Sequence of chain 1.A:
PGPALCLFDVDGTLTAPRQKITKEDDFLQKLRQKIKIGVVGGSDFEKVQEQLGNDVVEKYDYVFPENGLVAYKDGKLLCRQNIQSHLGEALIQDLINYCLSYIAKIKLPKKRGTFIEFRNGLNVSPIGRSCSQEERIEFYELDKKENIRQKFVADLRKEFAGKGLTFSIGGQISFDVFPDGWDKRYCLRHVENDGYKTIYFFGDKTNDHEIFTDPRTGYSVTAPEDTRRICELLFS

Binding-site contacts:
Ligand atom N contacts residue TYR102 of chain 1.A at 4.3 Å.
Ligand atom CA contacts residue SER105 of chain 1.A at 4.5 Å.
Ligand atom N contacts residue LYS109 of chain 1.A at 3.3 Å (salt-bridge).
Ligand atom CA contacts residue EDO1 of chain 1.B at 3.9 Å.
Ligand atom C contacts residue LYS109 of chain 1.A at 3.5 Å.
Ligand atom OXT contacts residue SER105 of chain 1.A at 3.8 Å.
Ligand atom OXT contacts residue TYR106 of chain 1.A at 3.9 Å.
Ligand atom OXT contacts residue TYR102 of chain 1.A at 2.9 Å.
Ligand atom CA contacts residue TYR102 of chain 1.A at 4.1 Å (hydrophobic).
Ligand atom O contacts residue LYS109 of chain 1.A at 3.0 Å (salt-bridge).
Ligand atom N contacts residue EDO1 of chain 1.B at 3.5 Å (h-bond).
Ligand atom C contacts residue TYR106 of chain 1.A at 3.9 Å (hydrophobic).
Ligand atom C contacts residue SER105 of chain 1.A at 3.8 Å.
Ligand atom CA contacts residue TYR106 of chain 1.A at 3.9 Å (hydrophobic).
Ligand atom C contacts residue TYR102 of chain 1.A at 3.8 Å (hydrophobic).
Ligand atom O contacts residue SER105 of chain 1.A at 3.4 Å.
Ligand atom CA contacts residue LYS109 of chain 1.A at 3.3 Å.

The small molecule below binds the protein below.
Small molecule (SMILES): NCC(=O)O